This small molecule binds to this protein.
Small molecule (SMILES): CC(=O)N[C@@H]1[C@@H](O)[C@H](O)[C@@H](CO)O[C@H]1O

Binding-site contacts:
Ligand atom C1 contacts residue ASN59 of chain 1.A at 1.5 Å.
Ligand atom O6 contacts residue THR62 of chain 1.A at 4.5 Å.
Ligand atom C5 contacts residue SER61 of chain 1.A at 4.3 Å.
Ligand atom C2 contacts residue ASN59 of chain 1.A at 2.6 Å.
Ligand atom O5 contacts residue SER61 of chain 1.A at 4.0 Å.
Ligand atom O5 contacts residue ASN59 of chain 1.A at 2.5 Å (h-bond).
Ligand atom N2 contacts residue ASN59 of chain 1.A at 2.9 Å (h-bond).
Ligand atom C7 contacts residue ASN59 of chain 1.A at 3.2 Å.
Ligand atom C5 contacts residue ASN59 of chain 1.A at 3.8 Å.
Ligand atom C8 contacts residue ASN59 of chain 1.A at 4.4 Å.
Ligand atom C2 contacts residue SER61 of chain 1.A at 4.4 Å.
Ligand atom C3 contacts residue ASN59 of chain 1.A at 3.9 Å.
Ligand atom C4 contacts residue ASN59 of chain 1.A at 4.4 Å.
Ligand atom O7 contacts residue ASN59 of chain 1.A at 3.2 Å (h-bond).
Ligand atom C1 contacts residue SER61 of chain 1.A at 3.3 Å.

Sequence of chain 1.A:
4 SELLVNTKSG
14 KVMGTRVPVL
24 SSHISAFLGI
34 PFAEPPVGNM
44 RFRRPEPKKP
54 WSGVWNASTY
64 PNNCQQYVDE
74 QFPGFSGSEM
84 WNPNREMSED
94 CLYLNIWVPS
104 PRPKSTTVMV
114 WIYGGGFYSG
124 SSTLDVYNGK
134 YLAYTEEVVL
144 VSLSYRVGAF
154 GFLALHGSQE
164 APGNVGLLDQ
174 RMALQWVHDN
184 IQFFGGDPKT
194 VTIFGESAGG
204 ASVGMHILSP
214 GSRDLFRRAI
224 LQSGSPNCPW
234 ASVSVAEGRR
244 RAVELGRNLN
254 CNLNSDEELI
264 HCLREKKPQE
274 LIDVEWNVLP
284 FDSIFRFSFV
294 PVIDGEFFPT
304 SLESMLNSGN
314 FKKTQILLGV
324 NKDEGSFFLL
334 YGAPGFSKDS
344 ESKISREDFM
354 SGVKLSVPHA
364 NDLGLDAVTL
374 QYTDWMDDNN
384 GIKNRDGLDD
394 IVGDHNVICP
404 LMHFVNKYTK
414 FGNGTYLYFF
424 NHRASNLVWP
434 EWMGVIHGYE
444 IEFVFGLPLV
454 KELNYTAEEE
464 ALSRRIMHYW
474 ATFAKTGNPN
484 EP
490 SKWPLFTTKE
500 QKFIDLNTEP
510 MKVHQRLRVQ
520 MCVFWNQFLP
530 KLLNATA